Sequence of chain 1.A:
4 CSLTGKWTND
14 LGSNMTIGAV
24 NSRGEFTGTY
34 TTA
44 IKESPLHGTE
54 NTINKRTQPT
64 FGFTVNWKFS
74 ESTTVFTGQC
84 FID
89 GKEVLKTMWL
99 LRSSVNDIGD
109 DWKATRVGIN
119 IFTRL

Sequence of chain 2.A:
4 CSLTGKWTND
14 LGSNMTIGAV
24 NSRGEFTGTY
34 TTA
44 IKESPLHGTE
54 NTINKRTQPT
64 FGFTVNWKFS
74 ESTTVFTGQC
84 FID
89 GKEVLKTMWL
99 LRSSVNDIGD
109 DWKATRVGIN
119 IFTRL

This small molecule binds to this protein.
Small molecule (SMILES): O=C(O)CCCCC[C@@H]1SC[C@@H]2NC(=O)N[C@@H]21

Binding-site contacts:
Ligand atom O16 contacts residue TRP110 of chain 1.A at 4.3 Å.
Ligand atom C4 contacts residue LEU14 of chain 2.A at 3.6 Å (hydrophobic).
Ligand atom C12 contacts residue SER73 of chain 2.A at 4.5 Å.
Ligand atom C6 contacts residue LEU99 of chain 2.A at 4.3 Å (hydrophobic).
Ligand atom O17 contacts residue LEU14 of chain 2.A at 3.8 Å.
Ligand atom C2 contacts residue TRP110 of chain 1.A at 3.4 Å (hydrophobic).
Ligand atom O17 contacts residue ASN118 of chain 2.A at 3.6 Å (h-bond).
Ligand atom O15 contacts residue LEU99 of chain 2.A at 4.4 Å.
Ligand atom C2 contacts residue LEU14 of chain 2.A at 4.4 Å (hydrophobic).
Ligand atom C1 contacts residue LEU14 of chain 2.A at 4.3 Å (hydrophobic).
Ligand atom C1 contacts residue ASN118 of chain 2.A at 4.3 Å.
Ligand atom O15 contacts residue TRP110 of chain 1.A at 3.7 Å.
Ligand atom N5 contacts residue ASN118 of chain 2.A at 3.1 Å (h-bond).
Ligand atom N5 contacts residue LEU14 of chain 2.A at 3.8 Å.
Ligand atom N5 contacts residue PHE79 of chain 2.A at 4.4 Å.
Ligand atom S7 contacts residue TRP70 of chain 2.A at 3.5 Å.
Ligand atom S7 contacts residue THR77 of chain 2.A at 3.3 Å (h-bond).
Ligand atom O17 contacts residue SER16 of chain 2.A at 3.6 Å (h-bond).
Ligand atom C6 contacts residue TRP110 of chain 1.A at 3.5 Å (hydrophobic).
Ligand atom C10 contacts residue TRP70 of chain 2.A at 3.4 Å (hydrophobic).
Ligand atom O17 contacts residue TYR33 of chain 2.A at 2.9 Å (h-bond).
Ligand atom N5 contacts residue TRP97 of chain 2.A at 4.0 Å.
Ligand atom C8 contacts residue TRP97 of chain 2.A at 3.4 Å (hydrophobic).
Ligand atom C4 contacts residue ASN118 of chain 2.A at 3.8 Å.
Ligand atom C10 contacts residue PHE72 of chain 2.A at 4.5 Å (hydrophobic).
Ligand atom C1 contacts residue TRP97 of chain 2.A at 3.8 Å (hydrophobic).
Ligand atom C9 contacts residue TRP110 of chain 1.A at 4.4 Å (hydrophobic).
Ligand atom C12 contacts residue PHE72 of chain 2.A at 4.0 Å (hydrophobic).
Ligand atom O17 contacts residue ASN12 of chain 2.A at 3.7 Å.
Ligand atom C6 contacts residue TRP70 of chain 2.A at 4.3 Å (hydrophobic).
Ligand atom C8 contacts residue THR77 of chain 2.A at 4.1 Å.
Ligand atom N5 contacts residue TYR33 of chain 2.A at 4.3 Å.
Ligand atom O17 contacts residue THR35 of chain 2.A at 4.4 Å.
Ligand atom C14 contacts residue TRP110 of chain 1.A at 4.2 Å (hydrophobic).
Ligand atom C1 contacts residue TRP110 of chain 1.A at 3.8 Å (hydrophobic).
Ligand atom C9 contacts residue TRP70 of chain 2.A at 3.8 Å (hydrophobic).
Ligand atom S7 contacts residue LEU99 of chain 2.A at 4.5 Å.
Ligand atom C11 contacts residue LEU99 of chain 2.A at 3.9 Å (hydrophobic).
Ligand atom C4 contacts residue TYR33 of chain 2.A at 3.8 Å (hydrophobic).
Ligand atom N3 contacts residue LEU14 of chain 2.A at 3.9 Å.